This protein binds this small molecule.
Small molecule (SMILES): CC(=O)N[C@@H]1[C@@H](O)[C@H](O)[C@@H](CO)O[C@H]1O

Binding-site contacts:
Ligand atom C3 contacts residue ASN201 of chain 1.A at 3.8 Å.
Ligand atom C5 contacts residue ASN201 of chain 1.A at 3.7 Å.
Ligand atom N2 contacts residue ASN201 of chain 1.A at 2.9 Å (h-bond).
Ligand atom O7 contacts residue ASN201 of chain 1.A at 4.0 Å.
Ligand atom O5 contacts residue ASN201 of chain 1.A at 2.4 Å (h-bond).
Ligand atom C1 contacts residue ASN201 of chain 1.A at 1.4 Å.
Ligand atom C2 contacts residue ASN201 of chain 1.A at 2.4 Å.
Ligand atom C4 contacts residue ASN201 of chain 1.A at 4.2 Å.
Ligand atom C7 contacts residue ASN201 of chain 1.A at 3.6 Å.

Sequence of chain 1.A:
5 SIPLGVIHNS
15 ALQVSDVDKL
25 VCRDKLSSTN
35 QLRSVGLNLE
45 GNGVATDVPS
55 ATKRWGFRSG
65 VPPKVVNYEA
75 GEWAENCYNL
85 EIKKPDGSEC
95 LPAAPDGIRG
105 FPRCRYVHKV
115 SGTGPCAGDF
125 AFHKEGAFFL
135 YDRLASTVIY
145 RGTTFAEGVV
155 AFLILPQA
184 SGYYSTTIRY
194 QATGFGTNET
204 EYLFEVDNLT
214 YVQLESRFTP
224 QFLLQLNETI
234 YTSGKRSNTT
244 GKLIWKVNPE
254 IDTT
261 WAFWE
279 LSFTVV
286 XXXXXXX